A protein and the small-molecule ligand that binds it are described below.
Small molecule (SMILES): CO[C@H]1[C@@H](O)[C@H](O)[C@H](OC[C@@]23C[C@@H]4[C@H](C)CC[C@H]4[C@@]4(C=O)C[C@@H]2CC(C(C)C)[C@@]34C(=O)O)O[C@@H]1C

Sequence of chain 1.DC:
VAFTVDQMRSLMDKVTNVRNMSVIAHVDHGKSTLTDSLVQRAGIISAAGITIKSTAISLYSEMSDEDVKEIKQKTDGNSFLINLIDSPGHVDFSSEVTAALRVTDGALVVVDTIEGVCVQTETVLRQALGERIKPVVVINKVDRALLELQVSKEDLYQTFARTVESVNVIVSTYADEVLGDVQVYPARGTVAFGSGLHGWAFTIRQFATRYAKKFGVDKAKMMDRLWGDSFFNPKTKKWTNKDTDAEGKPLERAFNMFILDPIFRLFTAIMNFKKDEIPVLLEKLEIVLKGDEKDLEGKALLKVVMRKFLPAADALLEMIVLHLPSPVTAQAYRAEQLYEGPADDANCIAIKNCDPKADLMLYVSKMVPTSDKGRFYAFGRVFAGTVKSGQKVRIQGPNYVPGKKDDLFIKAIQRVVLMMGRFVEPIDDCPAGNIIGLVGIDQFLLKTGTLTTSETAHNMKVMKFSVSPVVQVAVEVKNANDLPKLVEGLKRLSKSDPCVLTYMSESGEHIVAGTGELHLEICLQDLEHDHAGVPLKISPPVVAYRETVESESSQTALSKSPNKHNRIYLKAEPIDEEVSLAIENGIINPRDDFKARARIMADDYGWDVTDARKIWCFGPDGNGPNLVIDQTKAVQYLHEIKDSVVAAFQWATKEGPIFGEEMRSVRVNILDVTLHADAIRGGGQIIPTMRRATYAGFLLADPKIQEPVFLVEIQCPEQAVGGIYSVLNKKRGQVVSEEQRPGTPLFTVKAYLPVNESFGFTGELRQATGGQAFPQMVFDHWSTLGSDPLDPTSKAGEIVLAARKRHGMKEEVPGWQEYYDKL

Binding-site contacts:
Ligand atom O60 contacts residue PRO487 of chain 1.DC at 3.7 Å.
Ligand atom O57 contacts residue PHE798 of chain 1.DC at 2.8 Å (h-bond).
Ligand atom O60 contacts residue MET796 of chain 1.DC at 2.7 Å (h-bond).
Ligand atom C61 contacts residue TYR521 of chain 1.DC at 3.4 Å (hydrophobic).
Ligand atom C10 contacts residue VAL774 of chain 1.DC at 4.0 Å (hydrophobic).
Ligand atom C21 contacts residue SER523 of chain 1.DC at 3.5 Å.
Ligand atom C24 contacts residue TRP801 of chain 1.DC at 3.6 Å (hydrophobic).
Ligand atom C20 contacts residue VAL774 of chain 1.DC at 3.7 Å (hydrophobic).
Ligand atom O17 contacts residue PHE729 of chain 1.DC at 3.8 Å.
Ligand atom C56 contacts residue TYR521 of chain 1.DC at 3.5 Å (hydrophobic).
Ligand atom C20 contacts residue PRO559 of chain 1.DC at 3.3 Å (hydrophobic).
Ligand atom C21 contacts residue ILE529 of chain 1.DC at 3.8 Å (hydrophobic).
Ligand atom C54 contacts residue MET796 of chain 1.DC at 3.2 Å (hydrophobic).
Ligand atom C7 contacts residue PHE798 of chain 1.DC at 3.7 Å (hydrophobic).
Ligand atom O19 contacts residue ALA562 of chain 1.DC at 3.5 Å (h-bond).
Ligand atom C18 contacts residue TRP801 of chain 1.DC at 3.5 Å (hydrophobic).
Ligand atom O17 contacts residue PHE798 of chain 1.DC at 3.2 Å.
Ligand atom C12 contacts residue VAL774 of chain 1.DC at 3.8 Å (hydrophobic).
Ligand atom O56 contacts residue TYR521 of chain 1.DC at 3.9 Å.
Ligand atom C54 contacts residue PHE798 of chain 1.DC at 4.1 Å (hydrophobic).
Ligand atom C16 contacts residue PHE798 of chain 1.DC at 3.7 Å (hydrophobic).
Ligand atom C6 contacts residue PHE729 of chain 1.DC at 3.9 Å (hydrophobic).
Ligand atom C53 contacts residue PHE798 of chain 1.DC at 3.0 Å (hydrophobic).
Ligand atom C6 contacts residue VAL774 of chain 1.DC at 4.0 Å (hydrophobic).
Ligand atom C22 contacts residue PHE798 of chain 1.DC at 3.5 Å (hydrophobic).
Ligand atom O57 contacts residue VAL797 of chain 1.DC at 3.7 Å.
Ligand atom C10 contacts residue PRO727 of chain 1.DC at 3.7 Å (hydrophobic).
Ligand atom C25 contacts residue PHE798 of chain 1.DC at 3.9 Å (hydrophobic).
Ligand atom O64 contacts residue LEU519 of chain 1.DC at 3.6 Å.
Ligand atom O15 contacts residue GLU524 of chain 1.DC at 3.5 Å (salt-bridge).
Ligand atom C6 contacts residue PHE798 of chain 1.DC at 3.8 Å (hydrophobic).
Ligand atom C65 contacts residue LEU519 of chain 1.DC at 4.1 Å (hydrophobic).
Ligand atom C52 contacts residue TYR521 of chain 1.DC at 4.0 Å (hydrophobic).
Ligand atom O14 contacts residue MET522 of chain 1.DC at 3.6 Å.
Ligand atom C12 contacts residue PHE729 of chain 1.DC at 3.8 Å (hydrophobic).
Ligand atom C53 contacts residue MET796 of chain 1.DC at 3.7 Å (hydrophobic).
Ligand atom O14 contacts residue TYR521 of chain 1.DC at 3.7 Å.
Ligand atom C53 contacts residue VAL797 of chain 1.DC at 3.5 Å (hydrophobic).
Ligand atom O19 contacts residue VAL561 of chain 1.DC at 3.9 Å.
Ligand atom C54 contacts residue VAL797 of chain 1.DC at 3.6 Å (hydrophobic).